Binding-site contacts:
Ligand atom C contacts residue GLN192 of chain 1.C at 3.9 Å.
Ligand atom O contacts residue TP91 of chain 1.M at 2.8 Å (h-bond).
Ligand atom OX1 contacts residue THR152 of chain 1.C at 4.5 Å.
Ligand atom OX1 contacts residue TP91 of chain 1.M at 3.5 Å.
Ligand atom CH3 contacts residue PXD1 of chain 1.K at 3.2 Å.
Ligand atom C contacts residue PXD1 of chain 1.K at 3.9 Å.
Ligand atom O contacts residue GLN192 of chain 1.C at 3.1 Å (h-bond).
Ligand atom OXT contacts residue GLY106 of chain 1.C at 3.2 Å (h-bond).
Ligand atom CH3 contacts residue FAD1 of chain 1.L at 4.4 Å.
Ligand atom O contacts residue VAL487 of chain 1.B at 3.9 Å.
Ligand atom OX1 contacts residue GLN192 of chain 1.C at 2.6 Å (h-bond).
Ligand atom OX1 contacts residue GLY106 of chain 1.C at 2.8 Å (h-bond).
Ligand atom OXT contacts residue PXD1 of chain 1.K at 3.4 Å.
Ligand atom OX1 contacts residue PXD1 of chain 1.K at 4.5 Å.
Ligand atom OX1 contacts residue GLY105 of chain 1.C at 3.7 Å.
Ligand atom OXT contacts residue TP91 of chain 1.M at 3.4 Å (h-bond).
Ligand atom CH3 contacts residue TP91 of chain 1.M at 3.0 Å.
Ligand atom OXT contacts residue GLN192 of chain 1.C at 3.8 Å.
Ligand atom C contacts residue TP91 of chain 1.M at 3.1 Å.
Ligand atom OXT contacts residue GLY105 of chain 1.C at 4.2 Å.
Ligand atom CH3 contacts residue MET572 of chain 1.B at 3.3 Å (hydrophobic).

Sequence of chain 1.B:
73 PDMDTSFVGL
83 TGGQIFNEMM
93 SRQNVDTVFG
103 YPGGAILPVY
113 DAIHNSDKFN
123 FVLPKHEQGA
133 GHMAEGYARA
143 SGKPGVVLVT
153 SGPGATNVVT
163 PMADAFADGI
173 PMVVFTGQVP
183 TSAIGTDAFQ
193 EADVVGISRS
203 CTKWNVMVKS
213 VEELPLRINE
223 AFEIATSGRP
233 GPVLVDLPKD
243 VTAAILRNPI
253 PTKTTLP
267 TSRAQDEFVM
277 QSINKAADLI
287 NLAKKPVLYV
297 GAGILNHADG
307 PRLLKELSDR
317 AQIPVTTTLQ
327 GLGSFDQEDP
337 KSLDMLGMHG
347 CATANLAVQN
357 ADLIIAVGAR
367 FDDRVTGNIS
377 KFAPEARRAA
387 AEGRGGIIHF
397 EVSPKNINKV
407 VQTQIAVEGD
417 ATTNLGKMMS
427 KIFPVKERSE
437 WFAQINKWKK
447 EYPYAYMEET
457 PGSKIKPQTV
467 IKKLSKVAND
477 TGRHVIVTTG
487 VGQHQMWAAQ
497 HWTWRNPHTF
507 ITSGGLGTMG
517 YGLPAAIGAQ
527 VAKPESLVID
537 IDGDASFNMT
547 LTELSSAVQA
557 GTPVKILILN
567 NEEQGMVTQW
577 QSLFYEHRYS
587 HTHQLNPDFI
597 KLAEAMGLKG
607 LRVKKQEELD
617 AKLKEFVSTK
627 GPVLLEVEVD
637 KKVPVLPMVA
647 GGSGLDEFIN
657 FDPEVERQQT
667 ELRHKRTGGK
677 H

This small molecule binds to this protein.
Small molecule (SMILES): CC(=O)OO

Sequence of chain 1.C:
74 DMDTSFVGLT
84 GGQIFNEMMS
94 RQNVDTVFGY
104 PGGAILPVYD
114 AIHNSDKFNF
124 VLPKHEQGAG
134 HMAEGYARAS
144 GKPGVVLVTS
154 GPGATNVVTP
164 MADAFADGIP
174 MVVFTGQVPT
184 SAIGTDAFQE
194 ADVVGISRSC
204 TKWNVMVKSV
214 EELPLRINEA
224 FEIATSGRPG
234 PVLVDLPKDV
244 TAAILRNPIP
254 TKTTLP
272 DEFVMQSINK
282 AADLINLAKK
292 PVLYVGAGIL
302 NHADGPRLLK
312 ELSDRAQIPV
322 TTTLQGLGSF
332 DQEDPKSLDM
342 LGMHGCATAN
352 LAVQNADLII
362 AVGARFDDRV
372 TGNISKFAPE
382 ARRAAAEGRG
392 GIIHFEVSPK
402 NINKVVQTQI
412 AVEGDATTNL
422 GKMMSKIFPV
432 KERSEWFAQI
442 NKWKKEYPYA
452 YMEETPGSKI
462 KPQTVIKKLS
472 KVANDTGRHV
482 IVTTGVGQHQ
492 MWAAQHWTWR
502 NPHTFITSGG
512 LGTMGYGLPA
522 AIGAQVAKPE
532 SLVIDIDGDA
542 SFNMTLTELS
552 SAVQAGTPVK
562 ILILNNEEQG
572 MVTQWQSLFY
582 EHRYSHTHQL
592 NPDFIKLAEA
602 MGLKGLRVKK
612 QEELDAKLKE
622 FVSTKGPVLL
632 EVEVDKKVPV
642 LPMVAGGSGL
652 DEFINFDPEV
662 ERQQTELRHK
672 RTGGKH